Binding-site contacts:
Ligand atom C7 contacts residue PHE240 of chain 2.A at 3.9 Å (hydrophobic).
Ligand atom C9 contacts residue PHE115 of chain 2.A at 4.1 Å (hydrophobic).
Ligand atom C5 contacts residue ILE95 of chain 2.A at 3.8 Å (hydrophobic).
Ligand atom C1 contacts residue ILE183 of chain 2.A at 4.2 Å (hydrophobic).
Ligand atom C7 contacts residue VAL117 of chain 2.A at 4.3 Å (hydrophobic).
Ligand atom N contacts residue TYR146 of chain 2.A at 4.1 Å.
Ligand atom N contacts residue MET181 of chain 2.A at 3.9 Å.
Ligand atom C2 contacts residue ILE95 of chain 2.A at 3.8 Å (hydrophobic).
Ligand atom O contacts residue LEU107 of chain 2.A at 4.4 Å.
Ligand atom C9 contacts residue TYR192 of chain 2.A at 4.1 Å (hydrophobic).
Ligand atom C10 contacts residue MET216 of chain 2.A at 3.6 Å (hydrophobic).
Ligand atom O contacts residue VAL113 of chain 2.A at 4.0 Å.
Ligand atom C contacts residue ASN194 of chain 2.A at 4.0 Å.
Ligand atom C9 contacts residue PHE240 of chain 2.A at 4.1 Å (hydrophobic).
Ligand atom OXT contacts residue MET216 of chain 2.A at 4.2 Å.
Ligand atom C2 contacts residue TYR146 of chain 2.A at 3.9 Å (hydrophobic).
Ligand atom C6 contacts residue TYR192 of chain 2.A at 4.4 Å (hydrophobic).
Ligand atom C8 contacts residue TYR192 of chain 2.A at 3.6 Å (hydrophobic).
Ligand atom C2 contacts residue ILE183 of chain 2.A at 4.2 Å (hydrophobic).
Ligand atom C6 contacts residue ILE95 of chain 2.A at 4.1 Å (hydrophobic).
Ligand atom CA2 contacts residue PHE115 of chain 2.A at 4.3 Å (hydrophobic).
Ligand atom C4 contacts residue ILE183 of chain 2.A at 4.2 Å (hydrophobic).
Ligand atom C contacts residue TYR210 of chain 2.A at 4.1 Å (hydrophobic).
Ligand atom C1 contacts residue ILE219 of chain 2.A at 4.1 Å (hydrophobic).
Ligand atom C8 contacts residue MET216 of chain 2.A at 3.9 Å (hydrophobic).
Ligand atom OXT contacts residue ASN194 of chain 2.A at 4.3 Å.
Ligand atom C4 contacts residue ILE95 of chain 2.A at 4.0 Å (hydrophobic).
Ligand atom C3 contacts residue ILE95 of chain 2.A at 4.2 Å (hydrophobic).
Ligand atom C5 contacts residue ILE183 of chain 2.A at 4.4 Å (hydrophobic).
Ligand atom C1 contacts residue VAL119 of chain 2.A at 4.2 Å (hydrophobic).
Ligand atom C10 contacts residue TYR192 of chain 2.A at 4.3 Å (hydrophobic).
Ligand atom N contacts residue ILE219 of chain 2.A at 4.0 Å.
Ligand atom C5 contacts residue PHE240 of chain 2.A at 4.1 Å (hydrophobic).
Ligand atom OXT contacts residue TYR210 of chain 2.A at 3.0 Å (h-bond).
Ligand atom C7 contacts residue TYR192 of chain 2.A at 4.4 Å (hydrophobic).
Ligand atom O contacts residue ASN194 of chain 2.A at 3.0 Å (h-bond).
Ligand atom C3 contacts residue ILE183 of chain 2.A at 3.7 Å (hydrophobic).
Ligand atom C contacts residue TYR192 of chain 2.A at 4.2 Å (hydrophobic).
Ligand atom O contacts residue TYR192 of chain 2.A at 3.9 Å.
Ligand atom C7 contacts residue ILE95 of chain 2.A at 4.3 Å (hydrophobic).

A protein and the small-molecule ligand that binds it are described below.
Small molecule (SMILES): NCCCCCCCCCCCC(=O)O

Sequence of chain 2.A:
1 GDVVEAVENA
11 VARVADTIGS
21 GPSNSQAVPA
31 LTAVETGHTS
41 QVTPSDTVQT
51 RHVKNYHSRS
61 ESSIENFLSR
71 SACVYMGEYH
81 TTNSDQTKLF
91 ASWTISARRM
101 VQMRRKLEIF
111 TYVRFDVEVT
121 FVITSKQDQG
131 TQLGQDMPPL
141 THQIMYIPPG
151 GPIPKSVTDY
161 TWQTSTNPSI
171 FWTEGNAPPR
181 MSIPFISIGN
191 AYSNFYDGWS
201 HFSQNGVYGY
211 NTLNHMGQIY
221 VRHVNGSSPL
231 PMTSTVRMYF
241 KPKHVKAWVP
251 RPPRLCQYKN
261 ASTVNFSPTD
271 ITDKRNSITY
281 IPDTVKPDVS